Binding-site contacts:
Ligand atom O3P contacts residue PRO202 of chain 1.D at 4.1 Å.
Ligand atom C5 contacts residue PRO202 of chain 1.D at 3.9 Å (hydrophobic).
Ligand atom C8 contacts residue PRO202 of chain 1.D at 4.4 Å (hydrophobic).
Ligand atom C5 contacts residue PRO412 of chain 1.D at 4.1 Å (hydrophobic).
Ligand atom C8 contacts residue HIS411 of chain 1.D at 3.4 Å.
Ligand atom C2 contacts residue PRO412 of chain 1.D at 4.2 Å (hydrophobic).
Ligand atom N9 contacts residue PRO412 of chain 1.D at 4.4 Å.
Ligand atom C6 contacts residue GLY420 of chain 1.D at 4.3 Å.
Ligand atom C2 contacts residue PRO202 of chain 1.D at 4.0 Å (hydrophobic).
Ligand atom N7 contacts residue PRO202 of chain 1.D at 4.2 Å.
Ligand atom N1 contacts residue PRO202 of chain 1.D at 4.0 Å.
Ligand atom O1P contacts residue PRO202 of chain 1.D at 4.1 Å.
Ligand atom N3 contacts residue PRO202 of chain 1.D at 4.2 Å.
Ligand atom C4 contacts residue PRO202 of chain 1.D at 4.0 Å (hydrophobic).
Ligand atom C6 contacts residue PRO412 of chain 1.D at 3.6 Å (hydrophobic).
Ligand atom C6 contacts residue SER413 of chain 1.D at 4.4 Å.
Ligand atom O5' contacts residue PRO202 of chain 1.D at 4.1 Å.
Ligand atom C6 contacts residue VAL201 of chain 1.D at 4.5 Å (hydrophobic).
Ligand atom N9 contacts residue HIS411 of chain 1.D at 4.5 Å.
Ligand atom C2' contacts residue HIS411 of chain 1.D at 4.3 Å.
Ligand atom N1 contacts residue GLY420 of chain 1.D at 3.2 Å (h-bond).
Ligand atom N7 contacts residue HIS411 of chain 1.D at 3.7 Å.
Ligand atom N6 contacts residue VAL201 of chain 1.D at 4.5 Å.
Ligand atom N3 contacts residue PRO412 of chain 1.D at 4.0 Å.
Ligand atom C2 contacts residue GLY420 of chain 1.D at 3.8 Å.
Ligand atom N6 contacts residue GLY420 of chain 1.D at 3.6 Å.
Ligand atom N9 contacts residue PRO202 of chain 1.D at 4.3 Å.
Ligand atom N1 contacts residue VAL201 of chain 1.D at 4.0 Å.
Ligand atom O4' contacts residue PRO202 of chain 1.D at 4.4 Å.
Ligand atom C5' contacts residue PRO202 of chain 1.D at 4.2 Å (hydrophobic).
Ligand atom O3' contacts residue HIS409 of chain 1.N at 4.4 Å.
Ligand atom N6 contacts residue PRO412 of chain 1.D at 3.6 Å.
Ligand atom N7 contacts residue SER413 of chain 1.D at 4.3 Å.
Ligand atom P contacts residue PRO202 of chain 1.D at 4.4 Å.
Ligand atom C4 contacts residue PRO412 of chain 1.D at 4.1 Å (hydrophobic).
Ligand atom N1 contacts residue PRO412 of chain 1.D at 3.7 Å.
Ligand atom C6 contacts residue PRO202 of chain 1.D at 4.0 Å (hydrophobic).
Ligand atom N6 contacts residue SER413 of chain 1.D at 3.6 Å.

Sequence of chain 1.N:
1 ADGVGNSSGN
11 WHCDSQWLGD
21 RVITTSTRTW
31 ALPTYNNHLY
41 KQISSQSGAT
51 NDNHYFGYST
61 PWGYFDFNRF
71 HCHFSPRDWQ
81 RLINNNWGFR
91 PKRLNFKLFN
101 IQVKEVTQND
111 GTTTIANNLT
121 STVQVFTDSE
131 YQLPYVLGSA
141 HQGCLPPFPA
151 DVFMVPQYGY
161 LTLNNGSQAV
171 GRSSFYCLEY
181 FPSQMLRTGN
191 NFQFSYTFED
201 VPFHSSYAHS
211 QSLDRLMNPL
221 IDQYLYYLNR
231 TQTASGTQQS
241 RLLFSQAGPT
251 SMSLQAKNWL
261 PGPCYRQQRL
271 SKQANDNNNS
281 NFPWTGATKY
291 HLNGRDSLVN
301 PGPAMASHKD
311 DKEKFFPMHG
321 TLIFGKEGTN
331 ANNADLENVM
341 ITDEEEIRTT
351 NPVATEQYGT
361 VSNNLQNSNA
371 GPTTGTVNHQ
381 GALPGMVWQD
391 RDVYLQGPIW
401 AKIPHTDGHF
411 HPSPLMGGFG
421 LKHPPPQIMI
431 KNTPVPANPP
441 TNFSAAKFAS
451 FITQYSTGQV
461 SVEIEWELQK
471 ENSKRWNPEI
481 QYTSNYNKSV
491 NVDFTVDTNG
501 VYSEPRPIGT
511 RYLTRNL

A protein and the small-molecule ligand that binds it are described below.
Small molecule (SMILES): Nc1ncnc2c1ncn2[C@H]1C[C@H](O)[C@@H](COP(=O)(O)O)O1

Sequence of chain 1.D:
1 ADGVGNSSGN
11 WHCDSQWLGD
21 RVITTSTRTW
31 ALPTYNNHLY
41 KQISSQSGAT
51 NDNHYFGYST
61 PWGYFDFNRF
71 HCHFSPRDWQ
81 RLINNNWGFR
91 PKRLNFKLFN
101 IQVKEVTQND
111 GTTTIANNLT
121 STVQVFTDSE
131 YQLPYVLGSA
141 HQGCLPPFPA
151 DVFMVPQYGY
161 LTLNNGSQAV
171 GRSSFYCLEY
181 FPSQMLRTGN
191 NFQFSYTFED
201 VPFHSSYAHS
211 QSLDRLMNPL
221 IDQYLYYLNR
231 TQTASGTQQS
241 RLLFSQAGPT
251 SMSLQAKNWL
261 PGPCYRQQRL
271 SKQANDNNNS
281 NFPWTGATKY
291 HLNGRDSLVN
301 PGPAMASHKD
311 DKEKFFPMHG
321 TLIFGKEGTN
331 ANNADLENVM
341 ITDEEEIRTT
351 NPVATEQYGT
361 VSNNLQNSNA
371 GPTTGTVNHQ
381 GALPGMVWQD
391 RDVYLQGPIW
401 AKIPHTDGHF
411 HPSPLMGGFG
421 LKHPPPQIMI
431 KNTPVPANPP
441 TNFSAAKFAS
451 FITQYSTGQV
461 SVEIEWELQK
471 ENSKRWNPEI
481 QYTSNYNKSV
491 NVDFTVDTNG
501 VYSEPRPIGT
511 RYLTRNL